This small molecule binds to this protein.
Small molecule (SMILES): CC(=O)N[C@@H]1[C@@H](O)[C@H](O)[C@@H](CO)O[C@H]1O

Sequence of chain 1.C:
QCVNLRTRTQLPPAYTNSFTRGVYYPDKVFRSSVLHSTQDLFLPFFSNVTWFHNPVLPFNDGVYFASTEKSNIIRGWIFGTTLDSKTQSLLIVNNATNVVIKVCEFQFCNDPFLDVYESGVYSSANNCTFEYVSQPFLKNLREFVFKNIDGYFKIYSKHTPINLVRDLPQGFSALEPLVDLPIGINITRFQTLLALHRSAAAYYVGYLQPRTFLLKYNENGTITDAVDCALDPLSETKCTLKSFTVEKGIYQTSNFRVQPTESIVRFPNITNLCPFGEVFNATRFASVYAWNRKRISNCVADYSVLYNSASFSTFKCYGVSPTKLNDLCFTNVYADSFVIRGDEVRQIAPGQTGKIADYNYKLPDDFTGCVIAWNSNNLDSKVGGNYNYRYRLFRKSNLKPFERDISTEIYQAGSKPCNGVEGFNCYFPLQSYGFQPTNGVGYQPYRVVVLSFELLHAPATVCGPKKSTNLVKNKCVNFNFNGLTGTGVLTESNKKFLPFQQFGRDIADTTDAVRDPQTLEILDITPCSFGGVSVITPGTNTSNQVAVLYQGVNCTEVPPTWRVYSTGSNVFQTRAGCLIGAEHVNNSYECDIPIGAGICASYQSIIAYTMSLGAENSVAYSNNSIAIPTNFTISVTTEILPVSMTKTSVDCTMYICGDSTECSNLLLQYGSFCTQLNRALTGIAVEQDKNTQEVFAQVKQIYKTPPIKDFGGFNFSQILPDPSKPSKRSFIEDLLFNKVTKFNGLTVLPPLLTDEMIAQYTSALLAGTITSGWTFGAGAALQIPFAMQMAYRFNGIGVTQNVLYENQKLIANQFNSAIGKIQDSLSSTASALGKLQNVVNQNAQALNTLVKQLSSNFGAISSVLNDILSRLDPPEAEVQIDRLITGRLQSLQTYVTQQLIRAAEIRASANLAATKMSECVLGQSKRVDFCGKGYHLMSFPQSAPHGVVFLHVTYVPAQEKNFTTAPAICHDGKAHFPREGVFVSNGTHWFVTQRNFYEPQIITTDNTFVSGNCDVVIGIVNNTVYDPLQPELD

Binding-site contacts:
Ligand atom O5 contacts residue ASN329 of chain 1.C at 2.4 Å (h-bond).
Ligand atom C8 contacts residue GLN578 of chain 1.C at 3.2 Å.
Ligand atom N2 contacts residue ASN329 of chain 1.C at 2.8 Å (h-bond).
Ligand atom C2 contacts residue ASN329 of chain 1.C at 2.4 Å.
Ligand atom O7 contacts residue ASN329 of chain 1.C at 3.9 Å.
Ligand atom C7 contacts residue GLN578 of chain 1.C at 3.8 Å.
Ligand atom C7 contacts residue ASN329 of chain 1.C at 3.6 Å.
Ligand atom C3 contacts residue ASN329 of chain 1.C at 3.8 Å.
Ligand atom C5 contacts residue ASN329 of chain 1.C at 3.7 Å.
Ligand atom C4 contacts residue ASN329 of chain 1.C at 4.2 Å.
Ligand atom N2 contacts residue GLN578 of chain 1.C at 3.3 Å (h-bond).
Ligand atom C2 contacts residue GLN578 of chain 1.C at 4.5 Å.
Ligand atom C1 contacts residue ASN329 of chain 1.C at 1.4 Å.
Ligand atom C8 contacts residue LEU580 of chain 1.C at 3.7 Å (hydrophobic).